Sequence of chain 43.D:
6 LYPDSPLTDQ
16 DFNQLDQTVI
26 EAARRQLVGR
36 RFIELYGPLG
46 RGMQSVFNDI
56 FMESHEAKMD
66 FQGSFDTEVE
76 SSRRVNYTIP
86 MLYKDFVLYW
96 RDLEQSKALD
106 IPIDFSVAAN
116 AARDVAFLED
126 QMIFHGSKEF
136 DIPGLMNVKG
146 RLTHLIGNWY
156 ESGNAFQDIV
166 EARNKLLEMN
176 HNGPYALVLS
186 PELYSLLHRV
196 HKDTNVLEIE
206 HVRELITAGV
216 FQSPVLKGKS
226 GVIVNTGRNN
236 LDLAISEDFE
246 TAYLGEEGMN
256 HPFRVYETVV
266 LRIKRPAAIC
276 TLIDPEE

A protein and the small-molecule ligand that binds it are described below.
Small molecule (SMILES): CC[C@H](C)[C@H](NC(=O)[C@H](CC(C)C)NC(=O)[C@H](CO)NC(=O)CNC(=O)[C@@H](NC(=O)[C@@H](N)[C@@H](C)O)C(C)C)C(=O)N[C@H](C=O)CCC(N)=O

Binding-site contacts:
Ligand atom CB contacts residue ARG35 of chain 43.D at 4.1 Å.
Ligand atom CD1 contacts residue LEU32 of chain 43.D at 3.8 Å (hydrophobic).
Ligand atom NE2 contacts residue ARG36 of chain 43.D at 3.9 Å.
Ligand atom N contacts residue ASP243 of chain 43.D at 3.2 Å (salt-bridge).
Ligand atom CA contacts residue ASP243 of chain 43.D at 3.3 Å.
Ligand atom O contacts residue ARG35 of chain 43.D at 3.4 Å (salt-bridge).
Ligand atom N contacts residue ARG35 of chain 43.D at 4.1 Å.
Ligand atom OE1 contacts residue ARG36 of chain 43.D at 3.8 Å.
Ligand atom N contacts residue ASP243 of chain 43.D at 2.8 Å (salt-bridge).
Ligand atom CG1 contacts residue ARG35 of chain 43.D at 4.2 Å.
Ligand atom CG2 contacts residue ASP243 of chain 43.D at 3.3 Å.
Ligand atom CA contacts residue ARG35 of chain 43.D at 3.9 Å.
Ligand atom CB contacts residue PRO43 of chain 43.D at 3.8 Å (hydrophobic).
Ligand atom CG2 contacts residue PRO43 of chain 43.D at 3.9 Å (hydrophobic).
Ligand atom OG contacts residue ILE25 of chain 43.D at 4.0 Å.
Ligand atom CB contacts residue ASP243 of chain 43.D at 4.3 Å.
Ligand atom C contacts residue ASP243 of chain 43.D at 3.8 Å.
Ligand atom O contacts residue ASP243 of chain 43.D at 4.1 Å.
Ligand atom CA contacts residue PRO43 of chain 43.D at 4.4 Å (hydrophobic).
Ligand atom O contacts residue ARG29 of chain 43.D at 3.8 Å.
Ligand atom CG contacts residue LEU40 of chain 43.D at 4.4 Å (hydrophobic).
Ligand atom CA contacts residue ARG29 of chain 43.D at 4.0 Å.
Ligand atom C contacts residue ARG36 of chain 43.D at 3.2 Å.
Ligand atom OG contacts residue ARG29 of chain 43.D at 4.3 Å.
Ligand atom CD contacts residue ARG36 of chain 43.D at 4.1 Å.
Ligand atom O contacts residue ARG36 of chain 43.D at 3.6 Å (salt-bridge).
Ligand atom CG2 contacts residue LEU40 of chain 43.D at 4.2 Å (hydrophobic).
Ligand atom CD1 contacts residue ARG29 of chain 43.D at 4.4 Å.
Ligand atom CD1 contacts residue LEU40 of chain 43.D at 3.8 Å (hydrophobic).
Ligand atom CA contacts residue ASP243 of chain 43.D at 4.4 Å.
Ligand atom CD1 contacts residue ARG35 of chain 43.D at 4.5 Å.
Ligand atom CB contacts residue ARG29 of chain 43.D at 4.1 Å.
Ligand atom CB contacts residue LEU40 of chain 43.D at 4.1 Å (hydrophobic).
Ligand atom C contacts residue ARG35 of chain 43.D at 4.4 Å.
Ligand atom CB contacts residue ARG35 of chain 43.D at 3.5 Å.
Ligand atom C contacts residue ARG35 of chain 43.D at 3.6 Å.
Ligand atom N contacts residue PRO43 of chain 43.D at 4.4 Å.
Ligand atom O contacts residue ARG35 of chain 43.D at 3.1 Å (salt-bridge).
Ligand atom CA contacts residue ASP243 of chain 43.D at 4.3 Å.
Ligand atom C contacts residue ASP243 of chain 43.D at 3.9 Å.